This protein binds this small molecule.
Small molecule (SMILES): CC(=O)N[C@H]1[C@H](O[C@H]2[C@H](O)[C@@H](NC(C)=O)CO[C@@H]2CO)O[C@H](CO)[C@@H](O)[C@@H]1O

Binding-site contacts:
Ligand atom C8 contacts residue ASN265 of chain 3.D at 4.3 Å.
Ligand atom C2 contacts residue ASN265 of chain 3.D at 2.5 Å.
Ligand atom C4 contacts residue ASN265 of chain 3.D at 4.2 Å.
Ligand atom C8 contacts residue VAL302 of chain 3.D at 3.8 Å (hydrophobic).
Ligand atom C1 contacts residue ASN265 of chain 3.D at 1.4 Å.
Ligand atom C8 contacts residue SER303 of chain 3.D at 3.6 Å.
Ligand atom O5 contacts residue ARG412 of chain 3.D at 4.0 Å.
Ligand atom C8 contacts residue GLN263 of chain 3.D at 4.0 Å.
Ligand atom C8 contacts residue ASN301 of chain 3.D at 4.5 Å.
Ligand atom O7 contacts residue ASN301 of chain 3.D at 4.0 Å.
Ligand atom C5 contacts residue ASN265 of chain 3.D at 3.7 Å.
Ligand atom N2 contacts residue GLN263 of chain 3.D at 4.0 Å.
Ligand atom O6 contacts residue ARG412 of chain 3.D at 3.8 Å.
Ligand atom C1 contacts residue GLN263 of chain 3.D at 4.2 Å.
Ligand atom O5 contacts residue ASN265 of chain 3.D at 2.4 Å (h-bond).
Ligand atom C3 contacts residue ASN265 of chain 3.D at 3.8 Å.
Ligand atom C7 contacts residue ASN265 of chain 3.D at 3.1 Å.
Ligand atom C6 contacts residue ARG412 of chain 3.D at 4.1 Å.
Ligand atom N2 contacts residue ASN265 of chain 3.D at 2.9 Å (h-bond).
Ligand atom O7 contacts residue ASN265 of chain 3.D at 2.9 Å (h-bond).

Sequence of chain 3.D:
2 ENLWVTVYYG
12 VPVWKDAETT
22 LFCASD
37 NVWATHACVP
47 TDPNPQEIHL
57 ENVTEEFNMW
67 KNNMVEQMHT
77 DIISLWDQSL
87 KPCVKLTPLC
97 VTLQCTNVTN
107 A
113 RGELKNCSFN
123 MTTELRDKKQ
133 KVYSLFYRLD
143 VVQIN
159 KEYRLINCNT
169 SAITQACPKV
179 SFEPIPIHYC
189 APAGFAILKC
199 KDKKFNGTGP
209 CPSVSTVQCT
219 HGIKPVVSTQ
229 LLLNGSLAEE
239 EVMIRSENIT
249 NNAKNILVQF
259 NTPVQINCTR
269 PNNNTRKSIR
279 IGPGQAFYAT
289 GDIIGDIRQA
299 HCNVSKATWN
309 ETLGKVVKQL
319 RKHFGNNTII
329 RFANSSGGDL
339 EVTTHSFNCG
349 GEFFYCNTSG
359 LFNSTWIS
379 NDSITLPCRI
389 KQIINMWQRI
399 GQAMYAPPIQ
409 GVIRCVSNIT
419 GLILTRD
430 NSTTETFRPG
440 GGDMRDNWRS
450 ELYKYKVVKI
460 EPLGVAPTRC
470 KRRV